A protein and the small-molecule ligand that binds it are described below.
Small molecule (SMILES): CC(=O)N[C@@H]1[C@@H](O)[C@H](O)[C@@H](CO)O[C@H]1O

Sequence of chain 14.B:
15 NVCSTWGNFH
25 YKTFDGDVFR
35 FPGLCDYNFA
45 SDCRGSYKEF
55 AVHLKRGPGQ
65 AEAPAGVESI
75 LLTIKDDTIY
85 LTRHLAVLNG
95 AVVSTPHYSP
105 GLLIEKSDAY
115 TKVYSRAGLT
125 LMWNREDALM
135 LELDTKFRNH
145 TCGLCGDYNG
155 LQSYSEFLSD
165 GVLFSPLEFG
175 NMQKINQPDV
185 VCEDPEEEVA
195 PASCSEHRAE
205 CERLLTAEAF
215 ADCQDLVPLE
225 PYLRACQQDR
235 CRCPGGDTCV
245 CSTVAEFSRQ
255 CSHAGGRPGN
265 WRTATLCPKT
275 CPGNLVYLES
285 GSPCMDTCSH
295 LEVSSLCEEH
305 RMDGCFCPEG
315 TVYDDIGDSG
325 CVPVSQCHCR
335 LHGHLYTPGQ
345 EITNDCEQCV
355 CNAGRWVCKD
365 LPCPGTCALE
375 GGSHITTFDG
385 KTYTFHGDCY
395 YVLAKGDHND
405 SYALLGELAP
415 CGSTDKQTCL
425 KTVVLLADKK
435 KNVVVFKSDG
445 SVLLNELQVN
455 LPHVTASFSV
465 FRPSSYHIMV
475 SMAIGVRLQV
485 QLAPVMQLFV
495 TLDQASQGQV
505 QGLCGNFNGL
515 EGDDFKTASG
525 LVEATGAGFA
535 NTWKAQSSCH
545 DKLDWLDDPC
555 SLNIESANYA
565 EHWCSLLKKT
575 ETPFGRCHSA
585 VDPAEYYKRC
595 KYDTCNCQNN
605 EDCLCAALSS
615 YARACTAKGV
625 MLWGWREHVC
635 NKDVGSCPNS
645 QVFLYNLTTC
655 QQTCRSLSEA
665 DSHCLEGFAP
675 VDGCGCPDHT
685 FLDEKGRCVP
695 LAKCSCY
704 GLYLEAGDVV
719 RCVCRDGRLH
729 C

Binding-site contacts:
Ligand atom O5 contacts residue ASN650 of chain 14.B at 2.3 Å (h-bond).
Ligand atom C7 contacts residue ASN650 of chain 14.B at 4.0 Å.
Ligand atom C5 contacts residue ASN650 of chain 14.B at 3.6 Å.
Ligand atom C6 contacts residue TRP627 of chain 14.B at 3.8 Å (hydrophobic).
Ligand atom C8 contacts residue ASN650 of chain 14.B at 4.0 Å.
Ligand atom O6 contacts residue TRP627 of chain 14.B at 4.4 Å.
Ligand atom C4 contacts residue ASP682 of chain 14.B at 3.3 Å.
Ligand atom C2 contacts residue ASP682 of chain 14.B at 3.7 Å.
Ligand atom N2 contacts residue ASN650 of chain 14.B at 3.3 Å (h-bond).
Ligand atom C2 contacts residue ASN650 of chain 14.B at 2.5 Å.
Ligand atom O7 contacts residue ASP682 of chain 14.B at 3.5 Å (salt-bridge).
Ligand atom C1 contacts residue ASN650 of chain 14.B at 1.4 Å.
Ligand atom C3 contacts residue ASN650 of chain 14.B at 3.7 Å.
Ligand atom O5 contacts residue TRP627 of chain 14.B at 3.8 Å.
Ligand atom C3 contacts residue ASP682 of chain 14.B at 3.3 Å.
Ligand atom N2 contacts residue ASP682 of chain 14.B at 2.9 Å (salt-bridge).
Ligand atom C8 contacts residue ASP682 of chain 14.B at 4.5 Å.
Ligand atom O3 contacts residue ASN650 of chain 14.B at 3.9 Å.
Ligand atom C7 contacts residue ASP682 of chain 14.B at 3.4 Å.
Ligand atom C4 contacts residue ASN650 of chain 14.B at 4.2 Å.
Ligand atom O4 contacts residue ASP682 of chain 14.B at 2.4 Å (salt-bridge).